The protein below binds the small molecule below.
Small molecule (SMILES): CCc1nc(N)nc(N)c1-c1ccc2ccc[n+](CCCOC)c2c1

Sequence of chain 1.B:
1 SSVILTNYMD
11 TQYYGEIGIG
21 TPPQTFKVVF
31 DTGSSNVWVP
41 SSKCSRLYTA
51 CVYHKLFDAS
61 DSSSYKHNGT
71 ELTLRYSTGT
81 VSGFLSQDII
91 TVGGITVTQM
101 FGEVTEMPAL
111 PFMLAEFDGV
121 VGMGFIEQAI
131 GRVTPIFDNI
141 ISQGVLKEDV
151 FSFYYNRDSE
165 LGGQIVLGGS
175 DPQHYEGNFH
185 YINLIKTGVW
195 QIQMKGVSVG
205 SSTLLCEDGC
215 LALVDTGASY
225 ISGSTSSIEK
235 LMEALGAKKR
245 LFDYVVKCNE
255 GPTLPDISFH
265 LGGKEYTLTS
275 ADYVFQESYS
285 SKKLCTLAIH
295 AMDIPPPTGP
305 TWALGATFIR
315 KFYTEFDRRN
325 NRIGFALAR

Binding-site contacts:
Ligand atom C18 contacts residue GLY221 of chain 1.B at 3.5 Å.
Ligand atom C8 contacts residue THR78 of chain 1.B at 3.4 Å.
Ligand atom C2 contacts residue ASP31 of chain 1.B at 3.3 Å.
Ligand atom O1 contacts residue TYR13 of chain 1.B at 3.4 Å (h-bond).
Ligand atom C3 contacts residue GLY221 of chain 1.B at 3.6 Å.
Ligand atom C6 contacts residue VAL120 of chain 1.B at 3.6 Å (hydrophobic).
Ligand atom C19 contacts residue TYR13 of chain 1.B at 3.6 Å (hydrophobic).
Ligand atom N2 contacts residue TYR76 of chain 1.B at 3.5 Å.
Ligand atom C17 contacts residue THR11 of chain 1.B at 3.5 Å.
Ligand atom N2 contacts residue ASP31 of chain 1.B at 2.5 Å (salt-bridge).
Ligand atom C3 contacts residue ASP31 of chain 1.B at 3.5 Å.
Ligand atom N4 contacts residue ASP219 of chain 1.B at 2.9 Å (salt-bridge).
Ligand atom C2 contacts residue GLY221 of chain 1.B at 3.6 Å.
Ligand atom N1 contacts residue GLY221 of chain 1.B at 3.8 Å.
Ligand atom C18 contacts residue THR11 of chain 1.B at 3.3 Å.
Ligand atom C1 contacts residue GLY221 of chain 1.B at 3.8 Å.
Ligand atom N4 contacts residue GLY33 of chain 1.B at 3.7 Å.
Ligand atom N3 contacts residue SER77 of chain 1.B at 3.7 Å.
Ligand atom C9 contacts residue PHE117 of chain 1.B at 3.8 Å (hydrophobic).
Ligand atom C2 contacts residue ASP219 of chain 1.B at 3.8 Å.
Ligand atom C13 contacts residue PRO111 of chain 1.B at 3.5 Å (hydrophobic).
Ligand atom C6 contacts residue VAL29 of chain 1.B at 3.7 Å (hydrophobic).
Ligand atom N3 contacts residue THR78 of chain 1.B at 3.2 Å (h-bond).
Ligand atom C12 contacts residue THR78 of chain 1.B at 3.5 Å.
Ligand atom C17 contacts residue GLN12 of chain 1.B at 3.8 Å.
Ligand atom C16 contacts residue THR11 of chain 1.B at 3.6 Å.
Ligand atom O1 contacts residue VAL29 of chain 1.B at 3.7 Å.
Ligand atom C5 contacts residue TYR76 of chain 1.B at 3.8 Å (hydrophobic).
Ligand atom C7 contacts residue THR78 of chain 1.B at 3.2 Å.
Ligand atom N2 contacts residue GLY221 of chain 1.B at 3.6 Å.
Ligand atom C18 contacts residue SER223 of chain 1.B at 3.8 Å.
Ligand atom C16 contacts residue SER223 of chain 1.B at 3.3 Å.
Ligand atom C19 contacts residue THR220 of chain 1.B at 3.2 Å.
Ligand atom O1 contacts residue GLN12 of chain 1.B at 3.7 Å.
Ligand atom C19 contacts residue TYR155 of chain 1.B at 3.8 Å (hydrophobic).
Ligand atom C4 contacts residue GLY221 of chain 1.B at 3.6 Å.
Ligand atom C5 contacts residue ASP31 of chain 1.B at 3.6 Å.
Ligand atom C5 contacts residue VAL120 of chain 1.B at 3.6 Å (hydrophobic).
Ligand atom C3 contacts residue TYR76 of chain 1.B at 3.5 Å (hydrophobic).
Ligand atom N4 contacts residue ASP31 of chain 1.B at 2.9 Å (salt-bridge).